This small molecule binds to this protein.
Small molecule (SMILES): N[C@@H](CC(=O)O)C(=O)O

Sequence of chain 1.A:
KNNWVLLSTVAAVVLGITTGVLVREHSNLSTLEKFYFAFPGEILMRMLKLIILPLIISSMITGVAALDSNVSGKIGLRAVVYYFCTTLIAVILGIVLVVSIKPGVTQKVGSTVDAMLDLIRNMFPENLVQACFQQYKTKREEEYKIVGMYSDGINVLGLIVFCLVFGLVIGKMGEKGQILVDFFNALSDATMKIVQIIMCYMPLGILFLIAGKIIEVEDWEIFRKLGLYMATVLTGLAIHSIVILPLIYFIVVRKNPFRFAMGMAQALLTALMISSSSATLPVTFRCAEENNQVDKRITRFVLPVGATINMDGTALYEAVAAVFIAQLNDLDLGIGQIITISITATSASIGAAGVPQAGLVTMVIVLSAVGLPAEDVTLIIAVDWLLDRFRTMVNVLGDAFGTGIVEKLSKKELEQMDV

Binding-site contacts:
Ligand atom OXT contacts residue ARG449 of chain 1.A at 4.0 Å.
Ligand atom OD2 contacts residue ALA416 of chain 1.A at 4.0 Å.
Ligand atom CB contacts residue ALA411 of chain 1.A at 3.8 Å (hydrophobic).
Ligand atom CG contacts residue GLY417 of chain 1.A at 3.9 Å.
Ligand atom CG contacts residue ARG449 of chain 1.A at 3.5 Å.
Ligand atom N contacts residue VAL413 of chain 1.A at 2.8 Å (h-bond).
Ligand atom CA contacts residue THR450 of chain 1.A at 3.9 Å.
Ligand atom OD1 contacts residue ARG449 of chain 1.A at 3.8 Å.
Ligand atom N contacts residue GLY412 of chain 1.A at 3.7 Å.
Ligand atom C contacts residue MET369 of chain 1.A at 4.0 Å (hydrophobic).
Ligand atom CA contacts residue SER333 of chain 1.A at 3.9 Å.
Ligand atom OXT contacts residue THR372 of chain 1.A at 3.7 Å.
Ligand atom CB contacts residue ASP446 of chain 1.A at 3.8 Å.
Ligand atom OXT contacts residue THR450 of chain 1.A at 4.0 Å.
Ligand atom CB contacts residue ALA416 of chain 1.A at 3.9 Å (hydrophobic).
Ligand atom CA contacts residue VAL413 of chain 1.A at 3.7 Å (hydrophobic).
Ligand atom CG contacts residue ASP446 of chain 1.A at 4.1 Å.
Ligand atom O contacts residue THR450 of chain 1.A at 4.0 Å.
Ligand atom CA contacts residue ASP446 of chain 1.A at 3.4 Å.
Ligand atom O contacts residue ALA411 of chain 1.A at 4.1 Å.
Ligand atom OD1 contacts residue MET369 of chain 1.A at 3.4 Å.
Ligand atom OXT contacts residue MET369 of chain 1.A at 3.8 Å.
Ligand atom C contacts residue THR450 of chain 1.A at 3.9 Å.
Ligand atom N contacts residue SER334 of chain 1.A at 3.6 Å.
Ligand atom N contacts residue ASP446 of chain 1.A at 3.5 Å (salt-bridge).
Ligand atom N contacts residue THR450 of chain 1.A at 4.2 Å.
Ligand atom CG contacts residue THR372 of chain 1.A at 3.5 Å.
Ligand atom OD1 contacts residue THR372 of chain 1.A at 2.3 Å (h-bond).
Ligand atom N contacts residue SER333 of chain 1.A at 2.8 Å (h-bond).
Ligand atom C contacts residue ASN453 of chain 1.A at 3.8 Å.
Ligand atom O contacts residue GLY412 of chain 1.A at 3.5 Å.
Ligand atom O contacts residue MET369 of chain 1.A at 4.0 Å.
Ligand atom CB contacts residue VAL413 of chain 1.A at 3.6 Å (hydrophobic).
Ligand atom OD2 contacts residue THR372 of chain 1.A at 4.2 Å.
Ligand atom OD2 contacts residue ARG449 of chain 1.A at 2.6 Å (salt-bridge).
Ligand atom N contacts residue PRO414 of chain 1.A at 4.1 Å.
Ligand atom OD2 contacts residue ASP446 of chain 1.A at 3.3 Å (salt-bridge).
Ligand atom OXT contacts residue ASN453 of chain 1.A at 2.6 Å (h-bond).
Ligand atom OD2 contacts residue GLY417 of chain 1.A at 3.2 Å (h-bond).
Ligand atom O contacts residue SER335 of chain 1.A at 3.1 Å (h-bond).